The small molecule below binds the protein below.
Small molecule (SMILES): C=CC(=O)Nc1ccccn1

Sequence of chain 1.A:
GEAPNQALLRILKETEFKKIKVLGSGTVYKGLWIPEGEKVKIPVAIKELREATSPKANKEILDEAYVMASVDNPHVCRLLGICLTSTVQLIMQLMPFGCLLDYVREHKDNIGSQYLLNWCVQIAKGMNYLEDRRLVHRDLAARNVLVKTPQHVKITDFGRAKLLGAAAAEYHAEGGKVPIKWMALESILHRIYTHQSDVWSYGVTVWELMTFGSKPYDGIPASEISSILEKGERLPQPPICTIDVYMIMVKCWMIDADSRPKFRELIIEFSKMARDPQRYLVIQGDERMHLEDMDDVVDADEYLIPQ

Binding-site contacts:
Ligand atom C5 contacts residue MET100 of chain 1.A at 3.1 Å (hydrophobic).
Ligand atom C2 contacts residue MET100 of chain 1.A at 3.8 Å (hydrophobic).
Ligand atom C3 contacts residue MET97 of chain 1.A at 3.5 Å (hydrophobic).
Ligand atom C3 contacts residue CYS82 of chain 1.A at 3.8 Å (hydrophobic).
Ligand atom C2 contacts residue CYS82 of chain 1.A at 2.7 Å (hydrophobic).
Ligand atom C5 contacts residue ALA50 of chain 1.A at 4.2 Å (hydrophobic).
Ligand atom C8 contacts residue LEU151 of chain 1.A at 3.9 Å (hydrophobic).
Ligand atom N1 contacts residue MET97 of chain 1.A at 3.9 Å.
Ligand atom C1 contacts residue MET97 of chain 1.A at 3.9 Å (hydrophobic).
Ligand atom N1 contacts residue LEU151 of chain 1.A at 4.1 Å.
Ligand atom C3 contacts residue LEU151 of chain 1.A at 3.7 Å (hydrophobic).
Ligand atom N1 contacts residue MET100 of chain 1.A at 3.8 Å.
Ligand atom C4 contacts residue ALA50 of chain 1.A at 3.3 Å (hydrophobic).
Ligand atom C1 contacts residue ARG83 of chain 1.A at 4.3 Å.
Ligand atom N1 contacts residue ALA50 of chain 1.A at 3.4 Å.
Ligand atom C1 contacts residue CYS82 of chain 1.A at 1.8 Å (hydrophobic).
Ligand atom C3 contacts residue MET100 of chain 1.A at 4.2 Å (hydrophobic).
Ligand atom C1 contacts residue THR161 of chain 1.A at 3.9 Å.
Ligand atom C8 contacts residue ALA50 of chain 1.A at 3.7 Å (hydrophobic).
Ligand atom N2 contacts residue GLN98 of chain 1.A at 3.9 Å.
Ligand atom C3 contacts residue GLN98 of chain 1.A at 3.5 Å.
Ligand atom C6 contacts residue LEU25 of chain 1.A at 4.0 Å (hydrophobic).
Ligand atom C5 contacts residue LEU25 of chain 1.A at 4.3 Å (hydrophobic).
Ligand atom C2 contacts residue MET97 of chain 1.A at 3.6 Å (hydrophobic).
Ligand atom C2 contacts residue LEU151 of chain 1.A at 4.0 Å (hydrophobic).
Ligand atom C4 contacts residue GLN98 of chain 1.A at 3.8 Å.
Ligand atom C4 contacts residue LEU151 of chain 1.A at 4.0 Å (hydrophobic).
Ligand atom C6 contacts residue MET100 of chain 1.A at 3.9 Å (hydrophobic).
Ligand atom N1 contacts residue GLN98 of chain 1.A at 2.8 Å (h-bond).
Ligand atom C5 contacts residue LEU99 of chain 1.A at 3.8 Å (hydrophobic).
Ligand atom N2 contacts residue MET100 of chain 1.A at 2.5 Å (h-bond).
Ligand atom C4 contacts residue MET100 of chain 1.A at 3.6 Å (hydrophobic).
Ligand atom N2 contacts residue ALA50 of chain 1.A at 3.6 Å.
Ligand atom O1 contacts residue CYS82 of chain 1.A at 4.2 Å.
Ligand atom N2 contacts residue LEU99 of chain 1.A at 3.5 Å.
Ligand atom C1 contacts residue LEU151 of chain 1.A at 4.3 Å (hydrophobic).
Ligand atom C2 contacts residue GLN98 of chain 1.A at 3.3 Å.
Ligand atom O1 contacts residue MET97 of chain 1.A at 3.5 Å.
Ligand atom C7 contacts residue ALA50 of chain 1.A at 4.3 Å (hydrophobic).
Ligand atom O1 contacts residue LEU151 of chain 1.A at 3.7 Å.